Sequence of chain 1.Q:
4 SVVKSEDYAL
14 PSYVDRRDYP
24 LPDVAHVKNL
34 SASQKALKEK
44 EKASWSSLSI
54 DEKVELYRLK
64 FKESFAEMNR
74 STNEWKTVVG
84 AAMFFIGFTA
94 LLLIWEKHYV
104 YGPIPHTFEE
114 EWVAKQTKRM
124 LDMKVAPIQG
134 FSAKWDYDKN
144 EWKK

A small-molecule ligand and the protein it binds are described below.
Small molecule (SMILES): CCCCCCCCCCO[C@@H]1O[C@H](CO)[C@@H](O[C@H]2O[C@H](CO)[C@@H](O)[C@H](O)[C@H]2O)[C@H](O)[C@H]1O

Sequence of chain 1.Z:
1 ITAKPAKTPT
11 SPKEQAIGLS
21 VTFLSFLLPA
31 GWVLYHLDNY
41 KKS

Binding-site contacts:
Ligand atom C28 contacts residue LEU27 of chain 1.Z at 3.8 Å (hydrophobic).
Ligand atom C43 contacts residue PHE459 of chain 1.N at 4.0 Å (hydrophobic).
Ligand atom C57 contacts residue TYR102 of chain 1.Q at 4.0 Å (hydrophobic).
Ligand atom O61 contacts residue TYR102 of chain 1.Q at 3.7 Å.
Ligand atom O3 contacts residue TYR35 of chain 1.Z at 3.8 Å.
Ligand atom C4 contacts residue TRP98 of chain 1.Q at 3.9 Å (hydrophobic).
Ligand atom C34 contacts residue LEU27 of chain 1.Z at 3.8 Å (hydrophobic).
Ligand atom O16 contacts residue GLY31 of chain 1.Z at 3.8 Å.
Ligand atom C43 contacts residue PHE37 of chain 1.Y at 4.0 Å (hydrophobic).
Ligand atom C2 contacts residue TRP32 of chain 1.Z at 4.0 Å (hydrophobic).
Ligand atom O49 contacts residue TRP32 of chain 1.Z at 3.9 Å.
Ligand atom O1 contacts residue TYR35 of chain 1.Z at 3.4 Å.
Ligand atom O16 contacts residue LEU28 of chain 1.Z at 3.8 Å.
Ligand atom C1 contacts residue TRP32 of chain 1.Z at 3.5 Å (hydrophobic).
Ligand atom C31 contacts residue TRP98 of chain 1.Q at 3.7 Å (hydrophobic).
Ligand atom C28 contacts residue TRP98 of chain 1.Q at 3.7 Å (hydrophobic).
Ligand atom C37 contacts residue LEU34 of chain 1.Z at 3.9 Å (hydrophobic).
Ligand atom O3 contacts residue HIS36 of chain 1.Z at 3.5 Å.
Ligand atom C9 contacts residue TYR35 of chain 1.Z at 4.0 Å (hydrophobic).
Ligand atom C43 contacts residue LEU35 of chain 1.N at 3.9 Å (hydrophobic).
Ligand atom O16 contacts residue TRP98 of chain 1.Q at 3.9 Å.
Ligand atom C37 contacts residue ALA30 of chain 1.Z at 3.9 Å (hydrophobic).
Ligand atom C34 contacts residue PHE459 of chain 1.N at 3.9 Å (hydrophobic).
Ligand atom C28 contacts residue GLY31 of chain 1.Z at 4.0 Å.
Ligand atom O5 contacts residue TRP98 of chain 1.Q at 3.6 Å.
Ligand atom O6 contacts residue TYR35 of chain 1.Z at 3.6 Å.
Ligand atom C22 contacts residue TRP98 of chain 1.Q at 3.4 Å (hydrophobic).
Ligand atom C19 contacts residue LEU27 of chain 1.Z at 3.3 Å (hydrophobic).
Ligand atom C10 contacts residue TYR35 of chain 1.Z at 4.0 Å (hydrophobic).
Ligand atom O6 contacts residue TYR102 of chain 1.Q at 4.0 Å.
Ligand atom C6 contacts residue TRP98 of chain 1.Q at 3.9 Å (hydrophobic).
Ligand atom C25 contacts residue TRP98 of chain 1.Q at 3.9 Å (hydrophobic).
Ligand atom C1 contacts residue LEU28 of chain 1.Z at 3.9 Å (hydrophobic).
Ligand atom C18 contacts residue LEU28 of chain 1.Z at 3.8 Å (hydrophobic).
Ligand atom C57 contacts residue TRP98 of chain 1.Q at 3.6 Å (hydrophobic).
Ligand atom O49 contacts residue LEU28 of chain 1.Z at 3.3 Å (h-bond).
Ligand atom C1 contacts residue GLY31 of chain 1.Z at 3.7 Å.
Ligand atom C25 contacts residue LEU95 of chain 1.Q at 3.9 Å (hydrophobic).
Ligand atom O61 contacts residue TRP98 of chain 1.Q at 3.2 Å (h-bond).
Ligand atom O55 contacts residue TRP32 of chain 1.Z at 3.3 Å.

Sequence of chain 1.N:
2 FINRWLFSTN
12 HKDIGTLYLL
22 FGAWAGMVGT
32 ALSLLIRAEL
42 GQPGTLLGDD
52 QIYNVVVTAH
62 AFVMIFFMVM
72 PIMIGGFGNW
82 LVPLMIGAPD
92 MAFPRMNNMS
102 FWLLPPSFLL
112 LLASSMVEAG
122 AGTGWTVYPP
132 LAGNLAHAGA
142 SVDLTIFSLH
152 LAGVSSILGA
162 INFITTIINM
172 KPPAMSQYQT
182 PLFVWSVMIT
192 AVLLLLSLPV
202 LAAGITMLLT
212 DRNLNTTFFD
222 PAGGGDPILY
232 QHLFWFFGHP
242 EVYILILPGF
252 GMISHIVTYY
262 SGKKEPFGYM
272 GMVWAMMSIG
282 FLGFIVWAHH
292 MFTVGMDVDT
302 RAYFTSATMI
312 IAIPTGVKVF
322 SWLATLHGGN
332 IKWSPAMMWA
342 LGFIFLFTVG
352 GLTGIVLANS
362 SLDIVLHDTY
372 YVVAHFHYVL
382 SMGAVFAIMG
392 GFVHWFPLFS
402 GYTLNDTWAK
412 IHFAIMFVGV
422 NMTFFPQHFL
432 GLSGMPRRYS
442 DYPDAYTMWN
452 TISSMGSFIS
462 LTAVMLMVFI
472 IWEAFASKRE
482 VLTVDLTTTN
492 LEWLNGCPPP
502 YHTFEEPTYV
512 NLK

Sequence of chain 1.Y:
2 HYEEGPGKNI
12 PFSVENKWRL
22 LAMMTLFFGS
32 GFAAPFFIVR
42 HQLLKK